The protein below binds the small molecule below.
Small molecule (SMILES): CC(C)C[C@@H](C=O)NC(=O)[C@H](C)NC(=O)[C@H](CC(C)C)NC(=O)[C@H](C)NC(=O)[C@H](CC(C)C)NC(=O)[C@H](C)NC(=O)[C@@H](NC(=O)[C@H](C)NC(=O)[C@@H](N)CO)[C@@H](C)O

Binding-site contacts:
Ligand atom CD1 contacts residue LEU130 of chain 1.D at 4.3 Å (hydrophobic).
Ligand atom N contacts residue PHE74 of chain 1.D at 4.0 Å.
Ligand atom O contacts residue LEU150 of chain 1.D at 4.3 Å.
Ligand atom CB contacts residue ASN108 of chain 1.D at 4.2 Å.
Ligand atom CA contacts residue LYS71 of chain 1.D at 4.4 Å.
Ligand atom O contacts residue ASN108 of chain 1.D at 3.2 Å (h-bond).
Ligand atom CD2 contacts residue LYS78 of chain 1.D at 4.2 Å.
Ligand atom CD2 contacts residue LYS71 of chain 1.D at 3.5 Å.
Ligand atom O contacts residue GLU75 of chain 1.D at 4.2 Å.
Ligand atom N contacts residue LYS71 of chain 1.D at 4.3 Å.
Ligand atom N contacts residue LYS78 of chain 1.D at 4.1 Å.
Ligand atom C contacts residue LEU111 of chain 1.D at 3.7 Å (hydrophobic).
Ligand atom CB contacts residue LEU130 of chain 1.D at 3.9 Å (hydrophobic).
Ligand atom N contacts residue LYS71 of chain 1.D at 3.7 Å.
Ligand atom C contacts residue GLN129 of chain 1.D at 3.9 Å.
Ligand atom CD2 contacts residue ILE115 of chain 1.D at 3.6 Å (hydrophobic).
Ligand atom CA contacts residue LYS71 of chain 1.D at 4.2 Å.
Ligand atom CA contacts residue LEU111 of chain 1.D at 3.6 Å (hydrophobic).
Ligand atom N contacts residue LEU111 of chain 1.D at 3.9 Å.
Ligand atom C contacts residue LYS71 of chain 1.D at 4.0 Å.
Ligand atom C contacts residue LYS71 of chain 1.D at 4.1 Å.
Ligand atom O contacts residue LEU111 of chain 1.D at 3.1 Å.
Ligand atom CD1 contacts residue PHE104 of chain 1.D at 4.2 Å (hydrophobic).
Ligand atom O contacts residue LYS71 of chain 1.D at 2.8 Å (salt-bridge).
Ligand atom CG contacts residue ARG67 of chain 1.D at 3.7 Å.
Ligand atom CD2 contacts residue PHE74 of chain 1.D at 4.3 Å (hydrophobic).
Ligand atom CB contacts residue LEU111 of chain 1.D at 4.2 Å (hydrophobic).
Ligand atom CB contacts residue GLN129 of chain 1.D at 4.2 Å.
Ligand atom CD1 contacts residue TYR68 of chain 1.D at 4.3 Å (hydrophobic).
Ligand atom CG contacts residue LEU111 of chain 1.D at 4.1 Å (hydrophobic).
Ligand atom C contacts residue LYS71 of chain 1.D at 3.7 Å.
Ligand atom O contacts residue LYS71 of chain 1.D at 2.9 Å.
Ligand atom CD2 contacts residue LEU111 of chain 1.D at 3.7 Å (hydrophobic).
Ligand atom O contacts residue LYS78 of chain 1.D at 3.1 Å (salt-bridge).
Ligand atom CA contacts residue LYS78 of chain 1.D at 3.7 Å.
Ligand atom C contacts residue ASN108 of chain 1.D at 4.3 Å.
Ligand atom CD2 contacts residue ARG67 of chain 1.D at 3.3 Å.
Ligand atom O contacts residue PHE74 of chain 1.D at 4.1 Å.
Ligand atom CD1 contacts residue PHE74 of chain 1.D at 3.4 Å (hydrophobic).
Ligand atom C contacts residue LYS78 of chain 1.D at 3.8 Å.

Sequence of chain 1.D:
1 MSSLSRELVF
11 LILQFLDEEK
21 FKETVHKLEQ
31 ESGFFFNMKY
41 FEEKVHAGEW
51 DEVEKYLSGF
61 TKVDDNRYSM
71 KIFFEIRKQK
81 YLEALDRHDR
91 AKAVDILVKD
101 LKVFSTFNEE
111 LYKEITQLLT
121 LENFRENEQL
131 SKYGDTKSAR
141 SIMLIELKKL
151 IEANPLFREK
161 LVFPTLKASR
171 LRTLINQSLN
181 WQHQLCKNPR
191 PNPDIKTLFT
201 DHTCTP